Binding-site contacts:
Ligand atom O7 contacts residue ASN305 of chain 1.B at 3.3 Å (h-bond).
Ligand atom C4 contacts residue ASN305 of chain 1.B at 4.2 Å.
Ligand atom C1 contacts residue ASN305 of chain 1.B at 1.4 Å.
Ligand atom C7 contacts residue MET306 of chain 1.B at 4.0 Å (hydrophobic).
Ligand atom C8 contacts residue ASN305 of chain 1.B at 4.5 Å.
Ligand atom C3 contacts residue ASN305 of chain 1.B at 3.8 Å.
Ligand atom C7 contacts residue ASN305 of chain 1.B at 3.3 Å.
Ligand atom C8 contacts residue TRP311 of chain 1.B at 4.5 Å (hydrophobic).
Ligand atom N2 contacts residue ASN305 of chain 1.B at 2.9 Å (h-bond).
Ligand atom C8 contacts residue MET306 of chain 1.B at 3.4 Å (hydrophobic).
Ligand atom O7 contacts residue GLU295 of chain 1.B at 4.2 Å.
Ligand atom C2 contacts residue ASN305 of chain 1.B at 2.5 Å.
Ligand atom N2 contacts residue MET306 of chain 1.B at 4.4 Å.
Ligand atom O5 contacts residue ASN305 of chain 1.B at 2.4 Å (h-bond).
Ligand atom C5 contacts residue ASN305 of chain 1.B at 3.7 Å.

This protein binds this small molecule.
Small molecule (SMILES): CC(=O)N[C@@H]1[C@@H](O)[C@H](O)[C@@H](CO)O[C@H]1O

Sequence of chain 1.B:
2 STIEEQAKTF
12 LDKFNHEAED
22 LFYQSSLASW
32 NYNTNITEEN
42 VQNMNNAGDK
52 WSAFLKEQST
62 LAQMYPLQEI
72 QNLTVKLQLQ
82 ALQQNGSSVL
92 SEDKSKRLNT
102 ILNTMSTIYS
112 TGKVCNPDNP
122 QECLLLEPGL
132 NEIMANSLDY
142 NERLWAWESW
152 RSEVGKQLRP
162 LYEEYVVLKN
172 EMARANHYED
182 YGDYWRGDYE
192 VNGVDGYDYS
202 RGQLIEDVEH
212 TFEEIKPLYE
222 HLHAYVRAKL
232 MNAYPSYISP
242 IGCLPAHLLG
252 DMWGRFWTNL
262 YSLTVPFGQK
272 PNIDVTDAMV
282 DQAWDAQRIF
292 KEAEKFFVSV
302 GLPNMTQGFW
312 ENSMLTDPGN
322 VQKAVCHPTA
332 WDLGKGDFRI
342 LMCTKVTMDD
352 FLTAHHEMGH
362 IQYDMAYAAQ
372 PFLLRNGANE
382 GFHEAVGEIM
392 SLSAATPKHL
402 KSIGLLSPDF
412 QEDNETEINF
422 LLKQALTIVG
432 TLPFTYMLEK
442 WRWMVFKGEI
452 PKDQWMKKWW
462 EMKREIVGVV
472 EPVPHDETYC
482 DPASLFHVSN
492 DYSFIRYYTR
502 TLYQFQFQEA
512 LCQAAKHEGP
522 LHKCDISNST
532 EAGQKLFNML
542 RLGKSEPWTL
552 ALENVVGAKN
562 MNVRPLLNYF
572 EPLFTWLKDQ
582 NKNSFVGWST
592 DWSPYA